This small molecule binds to this protein.
Small molecule (SMILES): CC(C)(C)OC(=O)N[C@H]1CCCCC/C=C\[C@@H]2C[C@@]2(C(=O)NS(=O)(=O)C2CC2)NC(=O)[C@@H]2C[C@@H](OC(=O)n3cc4cccc(F)c4c3)CN2C1=O

Sequence of chain 1.A:
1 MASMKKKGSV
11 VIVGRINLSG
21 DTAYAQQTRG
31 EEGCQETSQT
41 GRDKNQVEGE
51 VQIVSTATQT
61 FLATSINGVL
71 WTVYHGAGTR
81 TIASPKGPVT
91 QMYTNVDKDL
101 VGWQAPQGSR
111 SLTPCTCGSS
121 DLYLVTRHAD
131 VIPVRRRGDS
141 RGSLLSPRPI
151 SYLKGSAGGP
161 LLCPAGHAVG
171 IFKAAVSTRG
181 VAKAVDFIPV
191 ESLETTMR

Binding-site contacts:
Ligand atom O1 contacts residue ALA175 of chain 1.A at 3.4 Å (h-bond).
Ligand atom O9 contacts residue LEU153 of chain 1.A at 3.4 Å (h-bond).
Ligand atom C32 contacts residue HIS75 of chain 1.A at 3.4 Å.
Ligand atom N1 contacts residue ALA175 of chain 1.A at 2.9 Å (h-bond).
Ligand atom C5 contacts residue LEU153 of chain 1.A at 3.5 Å (hydrophobic).
Ligand atom C14 contacts residue ASP97 of chain 1.A at 3.3 Å.
Ligand atom C4 contacts residue ALA157 of chain 1.A at 3.5 Å (hydrophobic).
Ligand atom N2 contacts residue LYS173 of chain 1.A at 3.0 Å (salt-bridge).
Ligand atom C13 contacts residue ALA175 of chain 1.A at 3.6 Å (hydrophobic).
Ligand atom C32 contacts residue GLY76 of chain 1.A at 3.6 Å.
Ligand atom C27 contacts residue HIS75 of chain 1.A at 3.4 Å.
Ligand atom O9 contacts residue SER156 of chain 1.A at 3.4 Å (h-bond).
Ligand atom O9 contacts residue ALA157 of chain 1.A at 3.5 Å (h-bond).
Ligand atom C20 contacts residue ALA175 of chain 1.A at 3.7 Å (hydrophobic).
Ligand atom O4 contacts residue GLY155 of chain 1.A at 3.2 Å.
Ligand atom C21 contacts residue LYS173 of chain 1.A at 3.6 Å.
Ligand atom C11 contacts residue HIS75 of chain 1.A at 3.5 Å.
Ligand atom C10 contacts residue LYS154 of chain 1.A at 3.7 Å.
Ligand atom O3 contacts residue ALA174 of chain 1.A at 3.1 Å.
Ligand atom N2 contacts residue HIS75 of chain 1.A at 3.3 Å (h-bond).
Ligand atom C29 contacts residue GLN59 of chain 1.A at 3.4 Å.
Ligand atom C29 contacts residue PHE61 of chain 1.A at 3.7 Å (hydrophobic).
Ligand atom O4 contacts residue SER156 of chain 1.A at 3.7 Å.
Ligand atom N3 contacts residue HIS75 of chain 1.A at 3.1 Å (h-bond).
Ligand atom O6 contacts residue GLY155 of chain 1.A at 3.0 Å (h-bond).
Ligand atom O4 contacts residue ALA157 of chain 1.A at 3.5 Å (h-bond).
Ligand atom O3 contacts residue ALA175 of chain 1.A at 2.9 Å (h-bond).
Ligand atom F1 contacts residue LYS173 of chain 1.A at 2.9 Å.
Ligand atom O4 contacts residue PHE61 of chain 1.A at 3.3 Å.
Ligand atom N3 contacts residue ALA157 of chain 1.A at 3.4 Å.
Ligand atom C7 contacts residue ASP186 of chain 1.A at 3.4 Å.
Ligand atom O9 contacts residue GLY155 of chain 1.A at 2.9 Å (h-bond).
Ligand atom C1 contacts residue PHE172 of chain 1.A at 3.3 Å (hydrophobic).
Ligand atom O9 contacts residue LYS154 of chain 1.A at 3.5 Å.
Ligand atom S1 contacts residue GLY155 of chain 1.A at 3.7 Å.
Ligand atom O5 contacts residue HIS75 of chain 1.A at 3.4 Å.
Ligand atom C16 contacts residue VAL96 of chain 1.A at 3.5 Å (hydrophobic).
Ligand atom C23 contacts residue HIS75 of chain 1.A at 3.5 Å.
Ligand atom C16 contacts residue ASP99 of chain 1.A at 3.7 Å.
Ligand atom C1 contacts residue LYS173 of chain 1.A at 3.7 Å.